Sequence of chain 1.C:
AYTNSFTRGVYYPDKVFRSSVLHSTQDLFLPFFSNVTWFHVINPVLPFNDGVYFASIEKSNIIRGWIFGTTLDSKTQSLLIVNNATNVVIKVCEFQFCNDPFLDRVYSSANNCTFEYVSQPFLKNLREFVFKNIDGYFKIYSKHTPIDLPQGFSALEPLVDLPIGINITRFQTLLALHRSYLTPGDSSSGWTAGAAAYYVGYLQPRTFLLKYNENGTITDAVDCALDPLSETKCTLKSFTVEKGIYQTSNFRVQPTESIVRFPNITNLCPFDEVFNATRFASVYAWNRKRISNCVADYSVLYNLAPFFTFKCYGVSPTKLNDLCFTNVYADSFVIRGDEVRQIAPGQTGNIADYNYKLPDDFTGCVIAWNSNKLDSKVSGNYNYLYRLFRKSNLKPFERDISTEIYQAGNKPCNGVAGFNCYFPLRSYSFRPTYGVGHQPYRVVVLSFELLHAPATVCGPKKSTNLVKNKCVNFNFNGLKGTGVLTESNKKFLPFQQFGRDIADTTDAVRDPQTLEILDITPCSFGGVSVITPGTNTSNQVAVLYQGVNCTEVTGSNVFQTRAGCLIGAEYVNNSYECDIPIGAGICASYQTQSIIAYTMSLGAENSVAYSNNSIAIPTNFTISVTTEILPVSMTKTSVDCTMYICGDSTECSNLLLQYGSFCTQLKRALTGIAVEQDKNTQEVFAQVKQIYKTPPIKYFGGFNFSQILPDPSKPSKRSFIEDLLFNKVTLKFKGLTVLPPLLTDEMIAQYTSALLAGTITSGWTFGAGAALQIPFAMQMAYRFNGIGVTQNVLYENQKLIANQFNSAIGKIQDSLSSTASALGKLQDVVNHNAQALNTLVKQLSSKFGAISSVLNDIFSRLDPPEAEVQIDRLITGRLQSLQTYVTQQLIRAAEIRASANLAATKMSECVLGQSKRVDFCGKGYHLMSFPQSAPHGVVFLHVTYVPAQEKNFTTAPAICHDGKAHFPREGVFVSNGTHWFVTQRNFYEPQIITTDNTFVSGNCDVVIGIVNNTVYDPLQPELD

A small-molecule ligand and the protein it binds are described below.
Small molecule (SMILES): CC(=O)N[C@@H]1[C@@H](O)[C@H](O)[C@@H](CO)O[C@H]1O

Binding-site contacts:
Ligand atom C3 contacts residue ASN1095 of chain 1.C at 3.8 Å.
Ligand atom C5 contacts residue ASN1095 of chain 1.C at 3.6 Å.
Ligand atom O3 contacts residue HIS1098 of chain 1.C at 4.4 Å.
Ligand atom C8 contacts residue PHE1100 of chain 1.C at 3.4 Å (hydrophobic).
Ligand atom C1 contacts residue ASN1095 of chain 1.C at 1.4 Å.
Ligand atom O7 contacts residue HIS1098 of chain 1.C at 3.6 Å (h-bond).
Ligand atom C4 contacts residue ASN1095 of chain 1.C at 4.2 Å.
Ligand atom C7 contacts residue ASN1095 of chain 1.C at 4.1 Å.
Ligand atom C7 contacts residue HIS1098 of chain 1.C at 4.1 Å.
Ligand atom N2 contacts residue ASN1095 of chain 1.C at 3.0 Å (h-bond).
Ligand atom O5 contacts residue ASN1095 of chain 1.C at 2.3 Å (h-bond).
Ligand atom N2 contacts residue PHE1100 of chain 1.C at 4.0 Å.
Ligand atom C7 contacts residue PHE1100 of chain 1.C at 3.9 Å (hydrophobic).
Ligand atom O6 contacts residue THR1097 of chain 1.C at 4.0 Å.
Ligand atom C2 contacts residue ASN1095 of chain 1.C at 2.5 Å.
Ligand atom N2 contacts residue HIS1098 of chain 1.C at 4.3 Å.
Ligand atom O6 contacts residue ASN1095 of chain 1.C at 3.8 Å.
Ligand atom C2 contacts residue HIS1098 of chain 1.C at 3.9 Å.